Binding-site contacts:
Ligand atom C7 contacts residue GLU166 of chain 1.B at 3.6 Å.
Ligand atom C9 contacts residue ASN142 of chain 1.B at 3.8 Å.
Ligand atom C10 contacts residue PHE140 of chain 1.B at 3.3 Å (hydrophobic).
Ligand atom C9 contacts residue GLU166 of chain 1.B at 3.8 Å.
Ligand atom N1 contacts residue SER144 of chain 1.B at 3.9 Å.
Ligand atom N1 contacts residue HIS163 of chain 1.B at 3.0 Å (h-bond).
Ligand atom CL contacts residue MET49 of chain 1.B at 3.6 Å.
Ligand atom C8 contacts residue HIS163 of chain 1.B at 4.0 Å.
Ligand atom C10 contacts residue ASN142 of chain 1.B at 3.5 Å.
Ligand atom C1 contacts residue GLN189 of chain 1.B at 3.4 Å.
Ligand atom C10 contacts residue LEU141 of chain 1.B at 3.4 Å (hydrophobic).
Ligand atom CL contacts residue ASP187 of chain 1.B at 3.5 Å.
Ligand atom C8 contacts residue GLU166 of chain 1.B at 3.5 Å.
Ligand atom O contacts residue MET165 of chain 1.B at 3.0 Å.
Ligand atom C12 contacts residue ASN142 of chain 1.B at 3.8 Å.
Ligand atom C8 contacts residue PHE140 of chain 1.B at 3.4 Å (hydrophobic).
Ligand atom CL contacts residue HIS41 of chain 1.B at 3.3 Å.
Ligand atom O contacts residue GLU166 of chain 1.B at 3.4 Å (salt-bridge).
Ligand atom O contacts residue HIS164 of chain 1.B at 3.4 Å (h-bond).
Ligand atom C9 contacts residue LEU141 of chain 1.B at 3.6 Å (hydrophobic).
Ligand atom C11 contacts residue ASN142 of chain 1.B at 3.5 Å.
Ligand atom N1 contacts residue PHE140 of chain 1.B at 4.0 Å.
Ligand atom C10 contacts residue SER1 of chain 1.A at 3.9 Å.
Ligand atom C13 contacts residue ASN142 of chain 1.B at 3.6 Å.
Ligand atom C2 contacts residue GLN189 of chain 1.B at 4.0 Å.
Ligand atom C9 contacts residue PHE140 of chain 1.B at 3.8 Å (hydrophobic).
Ligand atom F contacts residue ASP187 of chain 1.B at 3.7 Å.
Ligand atom C16 contacts residue MET49 of chain 1.B at 3.6 Å (hydrophobic).
Ligand atom F contacts residue GLN189 of chain 1.B at 3.2 Å.
Ligand atom C contacts residue MET49 of chain 1.B at 3.6 Å (hydrophobic).
Ligand atom F contacts residue MET49 of chain 1.B at 3.6 Å.
Ligand atom N1 contacts residue GLU166 of chain 1.B at 3.6 Å.
Ligand atom C7 contacts residue MET165 of chain 1.B at 3.9 Å (hydrophobic).
Ligand atom C15 contacts residue HIS41 of chain 1.B at 3.8 Å.
Ligand atom C11 contacts residue LEU141 of chain 1.B at 3.9 Å (hydrophobic).
Ligand atom F contacts residue ARG188 of chain 1.B at 2.9 Å.
Ligand atom C10 contacts residue GLU166 of chain 1.B at 3.6 Å.
Ligand atom C7 contacts residue HIS163 of chain 1.B at 3.6 Å.
Ligand atom C8 contacts residue LEU141 of chain 1.B at 3.7 Å (hydrophobic).
Ligand atom C15 contacts residue HIS164 of chain 1.B at 3.7 Å.

Sequence of chain 1.B:
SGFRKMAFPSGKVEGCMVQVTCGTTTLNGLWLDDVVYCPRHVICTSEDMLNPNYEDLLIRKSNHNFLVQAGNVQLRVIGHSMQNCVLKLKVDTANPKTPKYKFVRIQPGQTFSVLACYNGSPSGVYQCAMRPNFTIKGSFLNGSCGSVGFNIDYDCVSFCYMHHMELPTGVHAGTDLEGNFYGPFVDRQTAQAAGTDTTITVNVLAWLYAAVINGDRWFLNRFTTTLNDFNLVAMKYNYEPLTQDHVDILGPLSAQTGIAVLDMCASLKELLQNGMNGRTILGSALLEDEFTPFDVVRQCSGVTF

Sequence of chain 1.A:
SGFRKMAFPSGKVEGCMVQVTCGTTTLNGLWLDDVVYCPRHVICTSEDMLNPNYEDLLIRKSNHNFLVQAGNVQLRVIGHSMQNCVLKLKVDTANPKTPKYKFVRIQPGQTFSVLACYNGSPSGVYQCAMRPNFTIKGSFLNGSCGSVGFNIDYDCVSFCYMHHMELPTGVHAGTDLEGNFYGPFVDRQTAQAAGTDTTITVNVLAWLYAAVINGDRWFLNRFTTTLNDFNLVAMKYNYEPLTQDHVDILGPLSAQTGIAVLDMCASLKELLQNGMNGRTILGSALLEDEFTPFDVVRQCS

A protein and the small-molecule ligand that binds it are described below.
Small molecule (SMILES): O=C(Cc1ccc(F)c(Cl)c1)Nc1cncc2ccccc12